A small-molecule ligand and the protein it binds are described below.
Small molecule (SMILES): Cc1cn([C@H]2C[C@H](O[P](=O)(O)OC[C@H]3O[C@@H](n4cc(C)c(=O)[nH]c4=O)C[C@@H]3O[P](=O)(O)OC[C@H]3O[C@@H](n4cc(C)c(=O)[nH]c4=O)C[C@@H]3O[P](=O)(O)OC[C@H]3O[C@@H](n4cc(C)c(=O)[nH]c4=O)C[C@@H]3O[P](=O)(O)OC[C@H]3O[C@@H](n4cc(C)c(=O)[nH]c4=O)C[C@@H]3O[P](=O)(O)OC[C@H]3O[C@@H](n4cc(C)c(=O)[nH]c4=O)C[C@@H]3O[P](=O)(O)OC[C@H]3O[C@@H](n4cc(C)c(=O)[nH]c4=O)C[C@@H]3O[P](=O)(O)OC[C@H]3O[C@@H](n4cc(C)c(=O)[nH]c4=O)C[C@@H]3O[P](=O)(O)OC[C@H]3O[C@@H](n4cc(C)c(=O)[nH]c4=O)C[C@@H]3O)[C@@H](COP(=O)=O)O2)c(=O)[nH]c1=O

Sequence of chain 15.A:
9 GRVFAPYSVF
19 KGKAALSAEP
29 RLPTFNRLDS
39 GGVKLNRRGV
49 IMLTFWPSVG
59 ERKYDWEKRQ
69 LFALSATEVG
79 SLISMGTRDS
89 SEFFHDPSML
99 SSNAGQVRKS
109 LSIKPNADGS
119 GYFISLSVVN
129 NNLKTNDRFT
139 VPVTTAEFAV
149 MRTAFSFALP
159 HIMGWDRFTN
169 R

Sequence of chain 21.A:
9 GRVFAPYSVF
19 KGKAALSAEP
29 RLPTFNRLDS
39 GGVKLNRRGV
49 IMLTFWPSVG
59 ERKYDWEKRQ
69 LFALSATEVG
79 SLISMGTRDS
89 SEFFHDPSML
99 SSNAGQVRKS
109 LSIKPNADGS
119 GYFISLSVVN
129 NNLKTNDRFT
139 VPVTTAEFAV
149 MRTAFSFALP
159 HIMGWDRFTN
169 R

Binding-site contacts:
Ligand atom C5 contacts residue HIS93 of chain 21.A at 3.5 Å.
Ligand atom C4 contacts residue PHE18 of chain 3.A at 3.4 Å (hydrophobic).
Ligand atom OP1 contacts residue HIS93 of chain 21.A at 2.6 Å (h-bond).
Ligand atom O4' contacts residue TRP64 of chain 3.A at 3.4 Å (h-bond).
Ligand atom O2 contacts residue PHE12 of chain 3.A at 2.9 Å.
Ligand atom O4' contacts residue ASP94 of chain 21.A at 3.3 Å (salt-bridge).
Ligand atom C5 contacts residue PHE18 of chain 3.A at 3.4 Å (hydrophobic).
Ligand atom O4 contacts residue LYS21 of chain 15.A at 3.4 Å (salt-bridge).
Ligand atom OP2 contacts residue LYS107 of chain 21.A at 2.6 Å (salt-bridge).
Ligand atom O4' contacts residue HIS93 of chain 21.A at 3.6 Å.
Ligand atom O4' contacts residue TRP54 of chain 3.A at 3.5 Å (h-bond).
Ligand atom O4 contacts residue SER16 of chain 3.A at 3.0 Å (h-bond).
Ligand atom C5' contacts residue TYR62 of chain 3.A at 3.2 Å (hydrophobic).
Ligand atom O3' contacts residue ALA71 of chain 21.A at 3.4 Å.
Ligand atom OP1 contacts residue LYS61 of chain 3.A at 3.0 Å.
Ligand atom C7 contacts residue HIS93 of chain 21.A at 3.5 Å.
Ligand atom C1' contacts residue ASP94 of chain 21.A at 3.2 Å.
Ligand atom C1' contacts residue LEU98 of chain 21.A at 3.4 Å (hydrophobic).
Ligand atom C7 contacts residue SER25 of chain 3.A at 3.4 Å.
Ligand atom O3' contacts residue SER38 of chain 21.A at 3.4 Å (h-bond).
Ligand atom C6 contacts residue PHE18 of chain 3.A at 3.5 Å (hydrophobic).
Ligand atom C2 contacts residue PHE12 of chain 3.A at 3.4 Å (hydrophobic).
Ligand atom C6 contacts residue TRP64 of chain 3.A at 3.4 Å (hydrophobic).
Ligand atom C4' contacts residue ASP94 of chain 21.A at 3.6 Å.
Ligand atom OP1 contacts residue ALA71 of chain 21.A at 3.0 Å (h-bond).
Ligand atom N3 contacts residue ARG45 of chain 21.A at 3.5 Å (salt-bridge).
Ligand atom OP1 contacts residue TYR62 of chain 3.A at 2.8 Å (h-bond).
Ligand atom O4' contacts residue LEU98 of chain 21.A at 3.4 Å.
Ligand atom O2 contacts residue MET97 of chain 21.A at 3.3 Å.
Ligand atom O2 contacts residue LEU69 of chain 21.A at 3.5 Å.
Ligand atom O2 contacts residue ARG60 of chain 3.A at 3.4 Å.
Ligand atom C7 contacts residue LEU36 of chain 21.A at 3.4 Å (hydrophobic).
Ligand atom OP1 contacts residue LYS107 of chain 21.A at 2.8 Å (salt-bridge).
Ligand atom N3 contacts residue PHE92 of chain 21.A at 3.3 Å (h-bond).
Ligand atom O2 contacts residue ASP94 of chain 21.A at 3.0 Å (salt-bridge).
Ligand atom C2 contacts residue PHE18 of chain 3.A at 3.5 Å (hydrophobic).
Ligand atom N3 contacts residue PHE18 of chain 3.A at 3.5 Å.
Ligand atom O2 contacts residue LYS21 of chain 15.A at 3.5 Å.
Ligand atom O4' contacts residue MET50 of chain 21.A at 3.5 Å.
Ligand atom N3 contacts residue LYS21 of chain 15.A at 3.1 Å (salt-bridge).

Sequence of chain 3.A:
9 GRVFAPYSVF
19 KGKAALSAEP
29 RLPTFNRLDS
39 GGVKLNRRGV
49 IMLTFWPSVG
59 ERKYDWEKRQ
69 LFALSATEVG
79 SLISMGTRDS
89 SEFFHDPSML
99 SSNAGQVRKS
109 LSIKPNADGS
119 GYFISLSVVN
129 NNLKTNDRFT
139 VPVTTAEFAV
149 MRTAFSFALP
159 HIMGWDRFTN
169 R